This small molecule binds to this protein.
Small molecule (SMILES): CC(=O)N[C@H]1[C@H](O[C@H]2[C@H](O)[C@@H](NC(C)=O)CO[C@@H]2CO)O[C@H](CO)[C@@H](O)[C@@H]1O

Sequence of chain 1.B:
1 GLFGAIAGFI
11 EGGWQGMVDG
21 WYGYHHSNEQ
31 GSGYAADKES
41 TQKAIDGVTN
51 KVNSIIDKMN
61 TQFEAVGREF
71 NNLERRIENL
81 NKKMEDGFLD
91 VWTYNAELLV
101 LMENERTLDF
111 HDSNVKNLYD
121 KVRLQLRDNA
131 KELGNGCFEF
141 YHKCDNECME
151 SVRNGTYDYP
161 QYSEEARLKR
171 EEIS

Sequence of chain 1.V:
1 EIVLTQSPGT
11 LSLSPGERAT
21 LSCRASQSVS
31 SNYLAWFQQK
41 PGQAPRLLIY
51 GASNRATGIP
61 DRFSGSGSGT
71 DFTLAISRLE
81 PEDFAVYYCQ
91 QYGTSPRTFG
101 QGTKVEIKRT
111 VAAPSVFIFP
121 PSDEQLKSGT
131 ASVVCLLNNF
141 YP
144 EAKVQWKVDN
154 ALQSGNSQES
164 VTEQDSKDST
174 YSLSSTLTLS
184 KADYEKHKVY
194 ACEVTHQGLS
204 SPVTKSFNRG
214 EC

Binding-site contacts:
Ligand atom C2 contacts residue ASN154 of chain 1.B at 2.6 Å.
Ligand atom C5 contacts residue ASN154 of chain 1.B at 3.7 Å.
Ligand atom C7 contacts residue SER31 of chain 1.V at 4.2 Å.
Ligand atom O6 contacts residue GLU147 of chain 1.B at 4.1 Å.
Ligand atom O7 contacts residue SER31 of chain 1.V at 3.9 Å.
Ligand atom O7 contacts residue ASN154 of chain 1.B at 3.5 Å (h-bond).
Ligand atom N2 contacts residue ASN154 of chain 1.B at 2.9 Å (h-bond).
Ligand atom C3 contacts residue ASN154 of chain 1.B at 3.9 Å.
Ligand atom C8 contacts residue SER31 of chain 1.V at 4.0 Å.
Ligand atom C6 contacts residue SER151 of chain 1.B at 4.0 Å.
Ligand atom O5 contacts residue THR156 of chain 1.B at 3.8 Å.
Ligand atom C8 contacts residue ASN154 of chain 1.B at 4.5 Å.
Ligand atom O5 contacts residue ASN154 of chain 1.B at 2.6 Å (h-bond).
Ligand atom C7 contacts residue ASN154 of chain 1.B at 3.4 Å.
Ligand atom C8 contacts residue GLU147 of chain 1.B at 3.7 Å.
Ligand atom C1 contacts residue ASN154 of chain 1.B at 1.5 Å.
Ligand atom C6 contacts residue GLU150 of chain 1.B at 4.0 Å.
Ligand atom O5 contacts residue GLU150 of chain 1.B at 4.1 Å.
Ligand atom C4 contacts residue ASN154 of chain 1.B at 4.4 Å.
Ligand atom C6 contacts residue GLU147 of chain 1.B at 4.2 Å.
Ligand atom C5 contacts residue THR156 of chain 1.B at 4.0 Å.
Ligand atom C6 contacts residue THR156 of chain 1.B at 4.5 Å.
Ligand atom C1 contacts residue THR156 of chain 1.B at 4.0 Å.